A protein and the small-molecule ligand that binds it are described below.
Small molecule (SMILES): Cc1nc([C@](C)(O)CO)sc1-c1cnc(N)c(O[C@H](C)c2cc(F)ccc2N2NC=CN2)c1

Binding-site contacts:
Ligand atom C23 contacts residue GLY118 of chain 1.A at 3.9 Å.
Ligand atom O31 contacts residue ASP119 of chain 1.A at 2.7 Å (salt-bridge).
Ligand atom C28 contacts residue MET115 of chain 1.A at 3.5 Å (hydrophobic).
Ligand atom N8 contacts residue GLU113 of chain 1.A at 2.9 Å (salt-bridge).
Ligand atom C26 contacts residue GLY118 of chain 1.A at 3.8 Å.
Ligand atom C6 contacts residue LEU172 of chain 1.A at 3.8 Å (hydrophobic).
Ligand atom C21 contacts residue VAL46 of chain 1.A at 3.8 Å (hydrophobic).
Ligand atom C11 contacts residue VAL46 of chain 1.A at 3.9 Å (hydrophobic).
Ligand atom C2 contacts residue LEU172 of chain 1.A at 3.5 Å (hydrophobic).
Ligand atom C29 contacts residue ASP119 of chain 1.A at 3.8 Å.
Ligand atom F17 contacts residue LEU172 of chain 1.A at 3.6 Å.
Ligand atom C15 contacts residue LEU172 of chain 1.A at 3.7 Å (hydrophobic).
Ligand atom C2 contacts residue ALA64 of chain 1.A at 3.4 Å (hydrophobic).
Ligand atom O33 contacts residue SER122 of chain 1.A at 3.6 Å.
Ligand atom N25 contacts residue GLY118 of chain 1.A at 3.6 Å.
Ligand atom C24 contacts residue GLY118 of chain 1.A at 3.6 Å.
Ligand atom N22 contacts residue VAL46 of chain 1.A at 3.5 Å.
Ligand atom F17 contacts residue ASN170 of chain 1.A at 3.5 Å.
Ligand atom C1 contacts residue ALA64 of chain 1.A at 3.8 Å (hydrophobic).
Ligand atom C30 contacts residue ASP119 of chain 1.A at 3.8 Å.
Ligand atom N3 contacts residue ALA64 of chain 1.A at 3.8 Å.
Ligand atom C16 contacts residue LEU172 of chain 1.A at 3.7 Å (hydrophobic).
Ligand atom C21 contacts residue GLY39 of chain 1.A at 3.6 Å.
Ligand atom N8 contacts residue ALA64 of chain 1.A at 3.3 Å.
Ligand atom C5 contacts residue LEU172 of chain 1.A at 3.9 Å (hydrophobic).
Ligand atom N8 contacts residue LEU112 of chain 1.A at 3.7 Å.
Ligand atom C14 contacts residue ARG169 of chain 1.A at 3.3 Å.
Ligand atom O33 contacts residue ASP119 of chain 1.A at 2.9 Å (salt-bridge).
Ligand atom C32 contacts residue LEU38 of chain 1.A at 3.4 Å (hydrophobic).
Ligand atom F17 contacts residue ASP186 of chain 1.A at 3.2 Å.
Ligand atom F17 contacts residue GLY185 of chain 1.A at 3.0 Å.
Ligand atom N3 contacts residue MET115 of chain 1.A at 3.0 Å (h-bond).
Ligand atom C16 contacts residue GLY185 of chain 1.A at 3.8 Å.
Ligand atom O33 contacts residue GLY118 of chain 1.A at 3.3 Å.
Ligand atom C1 contacts residue LEU172 of chain 1.A at 3.8 Å (hydrophobic).
Ligand atom C2 contacts residue GLU113 of chain 1.A at 3.8 Å.
Ligand atom N3 contacts residue GLU113 of chain 1.A at 3.7 Å.
Ligand atom N8 contacts residue LEU172 of chain 1.A at 3.6 Å.
Ligand atom C4 contacts residue MET115 of chain 1.A at 3.3 Å (hydrophobic).
Ligand atom C21 contacts residue HIS40 of chain 1.A at 3.4 Å.

Sequence of chain 1.A:
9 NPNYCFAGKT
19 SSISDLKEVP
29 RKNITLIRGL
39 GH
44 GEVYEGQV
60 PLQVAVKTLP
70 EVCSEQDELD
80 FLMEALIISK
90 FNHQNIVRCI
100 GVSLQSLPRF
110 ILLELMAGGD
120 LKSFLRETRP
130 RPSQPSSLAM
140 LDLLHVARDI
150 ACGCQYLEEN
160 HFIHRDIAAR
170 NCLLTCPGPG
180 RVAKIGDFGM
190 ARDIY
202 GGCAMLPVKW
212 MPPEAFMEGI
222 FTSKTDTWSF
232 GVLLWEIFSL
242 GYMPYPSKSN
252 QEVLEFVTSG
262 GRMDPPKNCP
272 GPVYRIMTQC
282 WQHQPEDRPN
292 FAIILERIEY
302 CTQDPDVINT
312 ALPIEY